The protein below binds the small molecule below.
Small molecule (SMILES): O=C(CCCN1CCC(O)(Cc2ccc(F)cc2)CC1)c1ccc(F)cc1

Sequence of chain 2.A:
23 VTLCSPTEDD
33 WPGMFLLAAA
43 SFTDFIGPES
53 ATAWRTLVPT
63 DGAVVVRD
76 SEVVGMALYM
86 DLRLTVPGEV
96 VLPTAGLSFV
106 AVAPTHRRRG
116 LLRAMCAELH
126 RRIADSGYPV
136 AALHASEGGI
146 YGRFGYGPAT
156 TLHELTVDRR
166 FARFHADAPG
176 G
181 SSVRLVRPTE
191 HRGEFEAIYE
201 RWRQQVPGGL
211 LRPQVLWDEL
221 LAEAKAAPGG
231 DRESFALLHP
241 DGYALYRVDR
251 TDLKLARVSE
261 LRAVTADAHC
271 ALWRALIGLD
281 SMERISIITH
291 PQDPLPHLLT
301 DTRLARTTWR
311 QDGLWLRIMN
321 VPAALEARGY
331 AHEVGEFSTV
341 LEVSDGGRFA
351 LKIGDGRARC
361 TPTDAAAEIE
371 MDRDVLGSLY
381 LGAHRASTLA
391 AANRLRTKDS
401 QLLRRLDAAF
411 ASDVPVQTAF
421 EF

Binding-site contacts:
Ligand atom C07 contacts residue ILE48 of chain 2.A at 3.8 Å (hydrophobic).
Ligand atom C03 contacts residue SER103 of chain 2.A at 3.6 Å.
Ligand atom C23 contacts residue ALA53 of chain 2.A at 3.9 Å (hydrophobic).
Ligand atom C21 contacts residue ALA53 of chain 2.A at 4.0 Å (hydrophobic).
Ligand atom C04 contacts residue GOL1 of chain 2.H at 3.6 Å.
Ligand atom C22 contacts residue TRP56 of chain 2.A at 4.1 Å (hydrophobic).
Ligand atom C25 contacts residue TRP56 of chain 2.A at 3.8 Å (hydrophobic).
Ligand atom O01 contacts residue PHE104 of chain 2.A at 3.6 Å.
Ligand atom C25 contacts residue VAL60 of chain 2.A at 4.0 Å (hydrophobic).
Ligand atom C05 contacts residue TRP56 of chain 2.A at 3.9 Å (hydrophobic).
Ligand atom O01 contacts residue ILE48 of chain 2.A at 3.6 Å.
Ligand atom C26 contacts residue TRP56 of chain 2.A at 3.6 Å (hydrophobic).
Ligand atom C03 contacts residue PHE422 of chain 2.A at 3.5 Å (hydrophobic).
Ligand atom C07 contacts residue GOL1 of chain 2.H at 3.4 Å.
Ligand atom F24 contacts residue ARG57 of chain 2.A at 3.3 Å.
Ligand atom N06 contacts residue GOL1 of chain 2.H at 3.8 Å.
Ligand atom C18 contacts residue GLU421 of chain 2.A at 3.8 Å.
Ligand atom C23 contacts residue ARG57 of chain 2.A at 3.9 Å.
Ligand atom C22 contacts residue ALA53 of chain 2.A at 3.4 Å (hydrophobic).
Ligand atom C21 contacts residue PHE104 of chain 2.A at 3.4 Å (hydrophobic).
Ligand atom C26 contacts residue SER103 of chain 2.A at 4.0 Å.
Ligand atom C03 contacts residue TRP56 of chain 2.A at 3.8 Å (hydrophobic).
Ligand atom F24 contacts residue TRP33 of chain 2.A at 3.8 Å.
Ligand atom F24 contacts residue VAL60 of chain 2.A at 3.5 Å.
Ligand atom C23 contacts residue TRP56 of chain 2.A at 4.0 Å (hydrophobic).
Ligand atom F24 contacts residue ALA53 of chain 2.A at 4.0 Å.
Ligand atom F24 contacts residue LEU83 of chain 2.A at 3.5 Å.
Ligand atom C20 contacts residue PHE104 of chain 2.A at 3.8 Å (hydrophobic).
Ligand atom C22 contacts residue PHE104 of chain 2.A at 4.0 Å (hydrophobic).
Ligand atom C26 contacts residue MET85 of chain 2.A at 4.0 Å (hydrophobic).
Ligand atom C25 contacts residue MET85 of chain 2.A at 4.0 Å (hydrophobic).
Ligand atom C08 contacts residue ASP46 of chain 2.A at 3.4 Å.
Ligand atom C21 contacts residue TRP56 of chain 2.A at 4.0 Å (hydrophobic).
Ligand atom F24 contacts residue TRP56 of chain 2.A at 4.0 Å.
Ligand atom C20 contacts residue TRP56 of chain 2.A at 3.8 Å (hydrophobic).
Ligand atom C04 contacts residue PHE422 of chain 2.A at 3.6 Å (hydrophobic).
Ligand atom C25 contacts residue LEU83 of chain 2.A at 3.8 Å (hydrophobic).
Ligand atom C23 contacts residue LEU83 of chain 2.A at 3.8 Å (hydrophobic).
Ligand atom C02 contacts residue PHE104 of chain 2.A at 3.9 Å (hydrophobic).
Ligand atom C19 contacts residue GLU421 of chain 2.A at 3.5 Å.